Binding-site contacts:
Ligand atom CD1 contacts residue LEU22 of chain 1.A at 3.4 Å (hydrophobic).
Ligand atom CZ2 contacts residue GLN191 of chain 1.A at 3.3 Å.
Ligand atom C28 contacts residue ALA332 of chain 1.A at 3.6 Å (hydrophobic).
Ligand atom O contacts residue MET356 of chain 1.A at 3.7 Å.
Ligand atom O contacts residue GLN75 of chain 1.A at 3.0 Å (h-bond).
Ligand atom C01 contacts residue ALA76 of chain 1.A at 3.6 Å (hydrophobic).
Ligand atom OXT contacts residue GLN75 of chain 1.A at 3.2 Å (h-bond).
Ligand atom C32 contacts residue LEU439 of chain 1.A at 3.7 Å (hydrophobic).
Ligand atom CE1 contacts residue PRO27 of chain 1.A at 3.8 Å (hydrophobic).
Ligand atom O26 contacts residue ALA332 of chain 1.A at 3.5 Å.
Ligand atom C33 contacts residue ALA266 of chain 1.A at 3.8 Å (hydrophobic).
Ligand atom C contacts residue TYR53 of chain 1.A at 3.6 Å (hydrophobic).
Ligand atom OXT contacts residue SER74 of chain 1.A at 3.3 Å.
Ligand atom CZ2 contacts residue LEU190 of chain 1.A at 3.8 Å (hydrophobic).
Ligand atom OXT contacts residue ALA76 of chain 1.A at 2.8 Å (h-bond).
Ligand atom CD3 contacts residue THR438 of chain 1.A at 3.0 Å.
Ligand atom CE3 contacts residue THR438 of chain 1.A at 3.3 Å.
Ligand atom CE1 contacts residue LEU22 of chain 1.A at 3.7 Å (hydrophobic).
Ligand atom OH contacts residue ALA46 of chain 1.A at 3.3 Å.
Ligand atom CE2 contacts residue ARG49 of chain 1.A at 3.6 Å.
Ligand atom O contacts residue TYR53 of chain 1.A at 2.6 Å (h-bond).
Ligand atom CE1 contacts residue ARG49 of chain 1.A at 3.6 Å.
Ligand atom CB contacts residue TYR53 of chain 1.A at 3.7 Å (hydrophobic).
Ligand atom N34 contacts residue HEM1 of chain 1.E at 3.7 Å.
Ligand atom C27 contacts residue LEU439 of chain 1.A at 3.8 Å (hydrophobic).
Ligand atom C29 contacts residue LEU439 of chain 1.A at 3.8 Å (hydrophobic).
Ligand atom CB contacts residue VAL28 of chain 1.A at 3.6 Å (hydrophobic).
Ligand atom C contacts residue SER74 of chain 1.A at 3.5 Å.
Ligand atom CD2 contacts residue TYR53 of chain 1.A at 3.4 Å (hydrophobic).
Ligand atom CE2 contacts residue PRO27 of chain 1.A at 3.3 Å (hydrophobic).
Ligand atom CZ1 contacts residue PRO27 of chain 1.A at 3.6 Å (hydrophobic).
Ligand atom CZ contacts residue ARG49 of chain 1.A at 3.5 Å.
Ligand atom OH contacts residue ARG49 of chain 1.A at 3.3 Å.
Ligand atom CD2 contacts residue PRO27 of chain 1.A at 3.7 Å (hydrophobic).
Ligand atom CG contacts residue LEU22 of chain 1.A at 3.6 Å (hydrophobic).
Ligand atom CZ2 contacts residue PRO27 of chain 1.A at 3.4 Å (hydrophobic).
Ligand atom O contacts residue SER74 of chain 1.A at 3.6 Å.
Ligand atom O26 contacts residue MET356 of chain 1.A at 3.7 Å.
Ligand atom C contacts residue GLN75 of chain 1.A at 3.5 Å.
Ligand atom O contacts residue ARG49 of chain 1.A at 2.9 Å (salt-bridge).

Sequence of chain 1.A:
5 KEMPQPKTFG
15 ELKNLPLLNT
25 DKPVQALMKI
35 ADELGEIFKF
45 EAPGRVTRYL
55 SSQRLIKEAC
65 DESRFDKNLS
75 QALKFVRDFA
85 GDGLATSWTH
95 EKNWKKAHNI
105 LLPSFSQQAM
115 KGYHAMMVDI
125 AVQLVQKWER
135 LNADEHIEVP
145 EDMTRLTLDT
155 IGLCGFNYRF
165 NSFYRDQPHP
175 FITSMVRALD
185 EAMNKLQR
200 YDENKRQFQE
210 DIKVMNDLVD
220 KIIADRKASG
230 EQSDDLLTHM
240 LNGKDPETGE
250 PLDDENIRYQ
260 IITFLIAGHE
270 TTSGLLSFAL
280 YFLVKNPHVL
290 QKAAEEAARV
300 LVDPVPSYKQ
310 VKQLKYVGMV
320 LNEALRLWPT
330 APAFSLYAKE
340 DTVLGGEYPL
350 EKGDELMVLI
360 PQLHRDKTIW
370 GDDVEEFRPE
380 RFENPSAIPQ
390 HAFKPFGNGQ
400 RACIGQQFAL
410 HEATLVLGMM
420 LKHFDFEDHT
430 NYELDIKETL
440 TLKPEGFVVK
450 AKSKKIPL

This protein binds this small molecule.
Small molecule (SMILES): O=C(CCCCCn1ccnc1)N[C@@H](Cc1cccc2ccccc12)C(=O)N[C@@H](Cc1ccc(O)cc1)C(=O)O